Sequence of chain 1.A:
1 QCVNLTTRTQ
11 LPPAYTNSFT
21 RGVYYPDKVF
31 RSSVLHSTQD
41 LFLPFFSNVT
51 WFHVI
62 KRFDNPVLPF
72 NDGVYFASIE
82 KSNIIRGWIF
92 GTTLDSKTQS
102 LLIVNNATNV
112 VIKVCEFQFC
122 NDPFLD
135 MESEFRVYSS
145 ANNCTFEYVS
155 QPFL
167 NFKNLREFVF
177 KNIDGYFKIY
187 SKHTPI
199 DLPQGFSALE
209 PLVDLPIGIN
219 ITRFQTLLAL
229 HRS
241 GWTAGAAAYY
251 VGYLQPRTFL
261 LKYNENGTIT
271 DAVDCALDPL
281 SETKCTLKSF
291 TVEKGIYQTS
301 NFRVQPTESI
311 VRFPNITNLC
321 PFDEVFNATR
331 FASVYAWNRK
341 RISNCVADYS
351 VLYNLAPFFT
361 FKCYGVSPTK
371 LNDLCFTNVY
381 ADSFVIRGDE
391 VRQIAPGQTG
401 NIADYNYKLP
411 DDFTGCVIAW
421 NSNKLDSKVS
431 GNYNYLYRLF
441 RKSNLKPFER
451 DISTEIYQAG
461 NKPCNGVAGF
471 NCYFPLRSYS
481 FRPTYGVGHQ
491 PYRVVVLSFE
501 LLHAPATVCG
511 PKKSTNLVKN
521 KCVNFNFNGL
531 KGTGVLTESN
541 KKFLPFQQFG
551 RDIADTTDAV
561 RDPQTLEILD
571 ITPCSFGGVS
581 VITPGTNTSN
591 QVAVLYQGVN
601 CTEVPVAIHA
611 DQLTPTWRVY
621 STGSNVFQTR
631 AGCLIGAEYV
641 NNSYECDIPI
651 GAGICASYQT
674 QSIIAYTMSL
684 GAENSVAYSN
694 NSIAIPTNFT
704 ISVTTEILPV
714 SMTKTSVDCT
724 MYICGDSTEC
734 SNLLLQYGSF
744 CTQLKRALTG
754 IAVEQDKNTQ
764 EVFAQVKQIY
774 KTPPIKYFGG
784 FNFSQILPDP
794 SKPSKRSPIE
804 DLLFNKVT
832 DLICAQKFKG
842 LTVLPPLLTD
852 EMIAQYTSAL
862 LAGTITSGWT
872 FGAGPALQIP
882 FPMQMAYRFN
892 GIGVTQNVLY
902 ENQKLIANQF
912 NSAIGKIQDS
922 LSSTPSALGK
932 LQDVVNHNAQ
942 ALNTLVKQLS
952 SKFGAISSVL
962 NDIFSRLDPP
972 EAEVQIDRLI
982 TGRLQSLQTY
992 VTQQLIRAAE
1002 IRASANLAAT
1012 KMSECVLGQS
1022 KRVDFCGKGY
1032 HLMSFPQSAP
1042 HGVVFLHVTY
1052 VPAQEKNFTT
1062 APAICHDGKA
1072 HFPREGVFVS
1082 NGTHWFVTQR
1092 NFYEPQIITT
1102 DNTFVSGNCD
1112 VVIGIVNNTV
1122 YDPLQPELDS

Sequence of chain 1.B:
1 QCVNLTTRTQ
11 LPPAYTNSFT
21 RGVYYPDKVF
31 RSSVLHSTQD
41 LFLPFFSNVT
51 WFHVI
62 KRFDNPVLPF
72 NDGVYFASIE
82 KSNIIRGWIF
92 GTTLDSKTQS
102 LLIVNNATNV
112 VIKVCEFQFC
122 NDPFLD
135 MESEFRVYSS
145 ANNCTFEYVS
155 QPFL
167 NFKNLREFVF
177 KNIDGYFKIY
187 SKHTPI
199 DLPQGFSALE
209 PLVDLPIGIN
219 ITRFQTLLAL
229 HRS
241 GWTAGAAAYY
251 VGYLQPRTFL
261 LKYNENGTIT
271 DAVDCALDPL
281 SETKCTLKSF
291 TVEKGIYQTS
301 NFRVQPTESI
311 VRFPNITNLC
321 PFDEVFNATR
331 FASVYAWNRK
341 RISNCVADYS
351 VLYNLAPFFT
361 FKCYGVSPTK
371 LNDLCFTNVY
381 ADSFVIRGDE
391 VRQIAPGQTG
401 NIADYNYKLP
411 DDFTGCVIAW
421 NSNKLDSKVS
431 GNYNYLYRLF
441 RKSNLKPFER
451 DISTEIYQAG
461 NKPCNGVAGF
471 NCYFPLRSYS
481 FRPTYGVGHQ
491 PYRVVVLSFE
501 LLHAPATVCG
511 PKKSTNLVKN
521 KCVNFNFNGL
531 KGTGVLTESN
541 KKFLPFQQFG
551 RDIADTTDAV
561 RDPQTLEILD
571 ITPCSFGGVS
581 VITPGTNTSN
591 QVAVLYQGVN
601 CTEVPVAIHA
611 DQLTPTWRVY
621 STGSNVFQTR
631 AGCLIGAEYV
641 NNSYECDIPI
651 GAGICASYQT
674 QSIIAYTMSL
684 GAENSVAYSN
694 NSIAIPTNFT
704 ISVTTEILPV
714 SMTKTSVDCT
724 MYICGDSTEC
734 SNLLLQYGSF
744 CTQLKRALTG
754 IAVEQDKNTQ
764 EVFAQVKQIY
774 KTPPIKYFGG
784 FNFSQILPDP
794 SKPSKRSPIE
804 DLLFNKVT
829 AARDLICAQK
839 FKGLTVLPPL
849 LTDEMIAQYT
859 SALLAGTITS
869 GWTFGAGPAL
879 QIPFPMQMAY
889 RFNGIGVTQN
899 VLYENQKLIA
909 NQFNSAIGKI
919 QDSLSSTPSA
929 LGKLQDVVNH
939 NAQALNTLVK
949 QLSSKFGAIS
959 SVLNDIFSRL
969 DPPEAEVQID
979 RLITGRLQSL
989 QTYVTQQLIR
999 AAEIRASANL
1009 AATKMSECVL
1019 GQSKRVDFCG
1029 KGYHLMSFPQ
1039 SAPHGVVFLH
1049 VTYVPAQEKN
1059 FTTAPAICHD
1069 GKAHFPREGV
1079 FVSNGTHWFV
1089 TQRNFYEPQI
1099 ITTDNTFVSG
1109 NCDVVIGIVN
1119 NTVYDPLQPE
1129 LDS

Binding-site contacts:
Ligand atom C8 contacts residue GLU265 of chain 1.B at 3.9 Å.
Ligand atom C8 contacts residue ASN264 of chain 1.B at 3.8 Å.
Ligand atom C4 contacts residue ASN266 of chain 1.B at 4.2 Å.
Ligand atom O7 contacts residue GLU265 of chain 1.B at 3.7 Å.
Ligand atom C6 contacts residue LYS542 of chain 1.A at 3.9 Å.
Ligand atom O5 contacts residue ASN266 of chain 1.B at 2.4 Å (h-bond).
Ligand atom O5 contacts residue LYS542 of chain 1.A at 4.4 Å.
Ligand atom C7 contacts residue ASN266 of chain 1.B at 3.5 Å.
Ligand atom C2 contacts residue ASN266 of chain 1.B at 2.5 Å.
Ligand atom C5 contacts residue LYS542 of chain 1.A at 4.5 Å.
Ligand atom C5 contacts residue ASN266 of chain 1.B at 3.7 Å.
Ligand atom N2 contacts residue ASN266 of chain 1.B at 2.9 Å (h-bond).
Ligand atom C7 contacts residue GLU265 of chain 1.B at 4.0 Å.
Ligand atom C3 contacts residue ASN266 of chain 1.B at 3.8 Å.
Ligand atom O7 contacts residue ASN266 of chain 1.B at 3.8 Å.
Ligand atom C1 contacts residue ASN266 of chain 1.B at 1.4 Å.
Ligand atom O6 contacts residue LYS542 of chain 1.A at 4.2 Å.

This protein binds this small molecule.
Small molecule (SMILES): CC(=O)N[C@@H]1[C@@H](O)[C@H](O)[C@@H](CO)O[C@H]1O